Binding-site contacts:
Ligand atom C_5 contacts residue ASN275 of chain 1.A at 3.9 Å.
Ligand atom C_3 contacts residue PHE89 of chain 1.A at 3.9 Å (hydrophobic).
Ligand atom N_1 contacts residue PHE96 of chain 1.A at 3.9 Å.
Ligand atom C12 contacts residue THR283 of chain 1.A at 3.1 Å.
Ligand atom C11 contacts residue HEM1 of chain 1.G at 3.0 Å.
Ligand atom C_3 contacts residue PHE96 of chain 1.A at 4.1 Å (hydrophobic).
Ligand atom N_1 contacts residue ASN275 of chain 1.A at 3.0 Å (h-bond).
Ligand atom C_3 contacts residue ILE278 of chain 1.A at 3.8 Å (hydrophobic).
Ligand atom C_1 contacts residue ILE278 of chain 1.A at 4.3 Å (hydrophobic).
Ligand atom C_3 contacts residue PHE85 of chain 1.A at 3.3 Å (hydrophobic).
Ligand atom C_2 contacts residue PHE96 of chain 1.A at 4.1 Å (hydrophobic).
Ligand atom C_8 contacts residue ILE344 of chain 1.A at 4.2 Å (hydrophobic).
Ligand atom C_8 contacts residue PHE187 of chain 1.A at 4.0 Å (hydrophobic).
Ligand atom C_2 contacts residue PHE85 of chain 1.A at 3.4 Å (hydrophobic).
Ligand atom C_7 contacts residue PHE458 of chain 1.A at 3.5 Å (hydrophobic).
Ligand atom C_4 contacts residue ILE278 of chain 1.A at 3.6 Å (hydrophobic).
Ligand atom C12 contacts residue HEM1 of chain 1.G at 2.9 Å.
Ligand atom C_6 contacts residue PHE187 of chain 1.A at 4.2 Å (hydrophobic).
Ligand atom C_5 contacts residue GLY279 of chain 1.A at 4.3 Å.
Ligand atom C_2 contacts residue ILE278 of chain 1.A at 3.9 Å (hydrophobic).
Ligand atom N_1 contacts residue PHE89 of chain 1.A at 3.9 Å.
Ligand atom C_2 contacts residue PHE187 of chain 1.A at 4.2 Å (hydrophobic).
Ligand atom C_4 contacts residue PHE96 of chain 1.A at 4.0 Å (hydrophobic).
Ligand atom C11 contacts residue GLY279 of chain 1.A at 3.3 Å.
Ligand atom C_5 contacts residue PHE96 of chain 1.A at 3.8 Å (hydrophobic).
Ligand atom C12 contacts residue GLY279 of chain 1.A at 4.0 Å.
Ligand atom C_7 contacts residue PHE85 of chain 1.A at 4.4 Å (hydrophobic).
Ligand atom C_9 contacts residue LEU348 of chain 1.A at 4.1 Å (hydrophobic).
Ligand atom C_6 contacts residue PHE96 of chain 1.A at 4.3 Å (hydrophobic).
Ligand atom C_7 contacts residue PHE187 of chain 1.A at 3.5 Å (hydrophobic).
Ligand atom C10 contacts residue HEM1 of chain 1.G at 3.0 Å.
Ligand atom C_4 contacts residue ASN275 of chain 1.A at 3.6 Å.
Ligand atom C_8 contacts residue PHE458 of chain 1.A at 3.5 Å (hydrophobic).
Ligand atom N_1 contacts residue ILE278 of chain 1.A at 4.2 Å.
Ligand atom C10 contacts residue LEU348 of chain 1.A at 4.2 Å (hydrophobic).
Ligand atom C_4 contacts residue PHE89 of chain 1.A at 3.3 Å (hydrophobic).
Ligand atom N_2 contacts residue HEM1 of chain 1.G at 2.4 Å.
Ligand atom C_1 contacts residue PHE96 of chain 1.A at 3.9 Å (hydrophobic).
Ligand atom C_8 contacts residue LEU348 of chain 1.A at 4.0 Å (hydrophobic).
Ligand atom C_5 contacts residue VAL95 of chain 1.A at 4.4 Å (hydrophobic).

A small-molecule ligand and the protein it binds are described below.
Small molecule (SMILES): CN(C)Cc1ccc(-c2cccnc2)o1

Sequence of chain 1.A:
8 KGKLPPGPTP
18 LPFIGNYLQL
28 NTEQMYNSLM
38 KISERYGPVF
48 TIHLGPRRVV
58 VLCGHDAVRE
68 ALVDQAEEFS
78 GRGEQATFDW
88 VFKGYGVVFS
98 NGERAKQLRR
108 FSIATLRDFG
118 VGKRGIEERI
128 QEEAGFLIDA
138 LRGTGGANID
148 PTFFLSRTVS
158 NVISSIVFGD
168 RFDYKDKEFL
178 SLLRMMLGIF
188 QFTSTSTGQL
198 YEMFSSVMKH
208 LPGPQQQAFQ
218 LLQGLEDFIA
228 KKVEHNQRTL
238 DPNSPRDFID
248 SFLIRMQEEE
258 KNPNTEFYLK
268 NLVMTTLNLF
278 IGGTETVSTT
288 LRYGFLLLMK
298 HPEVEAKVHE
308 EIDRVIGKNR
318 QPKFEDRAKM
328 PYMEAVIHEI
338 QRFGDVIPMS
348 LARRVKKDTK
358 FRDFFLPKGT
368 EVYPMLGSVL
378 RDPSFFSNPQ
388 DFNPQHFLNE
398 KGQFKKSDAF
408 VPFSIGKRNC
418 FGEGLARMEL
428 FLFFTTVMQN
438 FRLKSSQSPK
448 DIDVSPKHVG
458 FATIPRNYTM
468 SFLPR